Binding-site contacts:
Ligand atom CA contacts residue LEU141 of chain 1.B at 3.9 Å (hydrophobic).
Ligand atom N contacts residue GLY184 of chain 1.E at 4.3 Å.
Ligand atom O contacts residue SER153 of chain 1.B at 4.3 Å.
Ligand atom O contacts residue PHE87 of chain 1.B at 4.0 Å.
Ligand atom CA contacts residue TYR226 of chain 1.E at 3.8 Å (hydrophobic).
Ligand atom CA contacts residue THR228 of chain 1.E at 4.2 Å.
Ligand atom OXT contacts residue ARG89 of chain 1.B at 4.0 Å.
Ligand atom CA contacts residue PHE183 of chain 1.E at 4.3 Å (hydrophobic).
Ligand atom C contacts residue PHE183 of chain 1.E at 4.3 Å (hydrophobic).
Ligand atom N contacts residue PHE183 of chain 1.E at 3.2 Å.
Ligand atom OXT contacts residue PHE87 of chain 1.B at 3.8 Å.
Ligand atom OXT contacts residue SER153 of chain 1.B at 2.6 Å (h-bond).
Ligand atom O contacts residue THR228 of chain 1.E at 3.6 Å.
Ligand atom O contacts residue TYR226 of chain 1.E at 4.1 Å.
Ligand atom C contacts residue PHE87 of chain 1.B at 3.9 Å (hydrophobic).
Ligand atom O contacts residue ARG89 of chain 1.B at 2.5 Å (salt-bridge).
Ligand atom OXT contacts residue LEU141 of chain 1.B at 3.9 Å.
Ligand atom C contacts residue THR228 of chain 1.E at 4.3 Å.
Ligand atom N contacts residue LEU141 of chain 1.B at 3.7 Å.
Ligand atom C contacts residue ARG89 of chain 1.B at 3.5 Å.
Ligand atom CA contacts residue PHE231 of chain 1.E at 3.6 Å (hydrophobic).
Ligand atom C contacts residue TYR226 of chain 1.E at 4.4 Å (hydrophobic).
Ligand atom N contacts residue PHE231 of chain 1.E at 4.1 Å.
Ligand atom C contacts residue LEU141 of chain 1.B at 4.0 Å (hydrophobic).
Ligand atom C contacts residue SER153 of chain 1.B at 3.8 Å.
Ligand atom OXT contacts residue PHE183 of chain 1.E at 3.5 Å.
Ligand atom CA contacts residue PHE87 of chain 1.B at 4.4 Å (hydrophobic).
Ligand atom N contacts residue PHE87 of chain 1.B at 4.4 Å.

Sequence of chain 1.B:
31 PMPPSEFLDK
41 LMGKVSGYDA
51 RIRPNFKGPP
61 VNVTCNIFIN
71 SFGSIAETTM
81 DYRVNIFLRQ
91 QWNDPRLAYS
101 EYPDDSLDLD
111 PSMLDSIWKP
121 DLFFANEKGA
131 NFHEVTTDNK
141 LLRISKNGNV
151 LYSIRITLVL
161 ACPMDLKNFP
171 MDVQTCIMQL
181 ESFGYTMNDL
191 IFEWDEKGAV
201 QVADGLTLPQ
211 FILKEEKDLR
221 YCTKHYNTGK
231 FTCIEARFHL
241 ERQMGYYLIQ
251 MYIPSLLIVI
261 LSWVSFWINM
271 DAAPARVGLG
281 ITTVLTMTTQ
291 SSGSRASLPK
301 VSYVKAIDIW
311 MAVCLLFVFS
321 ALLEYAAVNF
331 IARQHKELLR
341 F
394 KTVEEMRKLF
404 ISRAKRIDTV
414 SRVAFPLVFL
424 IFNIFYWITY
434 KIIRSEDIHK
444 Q

This protein binds this small molecule.
Small molecule (SMILES): NCC(=O)O

Sequence of chain 1.E:
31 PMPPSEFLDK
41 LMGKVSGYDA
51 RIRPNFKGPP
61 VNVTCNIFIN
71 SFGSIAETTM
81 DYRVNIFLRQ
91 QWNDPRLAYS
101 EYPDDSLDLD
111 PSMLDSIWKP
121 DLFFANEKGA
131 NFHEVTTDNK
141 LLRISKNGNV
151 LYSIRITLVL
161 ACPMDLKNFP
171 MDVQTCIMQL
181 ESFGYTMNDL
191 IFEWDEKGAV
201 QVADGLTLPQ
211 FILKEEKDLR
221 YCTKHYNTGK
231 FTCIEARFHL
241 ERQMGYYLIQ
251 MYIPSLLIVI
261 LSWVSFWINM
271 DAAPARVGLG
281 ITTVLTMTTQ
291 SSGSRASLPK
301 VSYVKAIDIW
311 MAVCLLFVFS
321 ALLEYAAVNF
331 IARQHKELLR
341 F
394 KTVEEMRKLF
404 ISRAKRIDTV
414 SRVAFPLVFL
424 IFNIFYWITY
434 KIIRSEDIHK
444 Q